Sequence of chain 1.C:
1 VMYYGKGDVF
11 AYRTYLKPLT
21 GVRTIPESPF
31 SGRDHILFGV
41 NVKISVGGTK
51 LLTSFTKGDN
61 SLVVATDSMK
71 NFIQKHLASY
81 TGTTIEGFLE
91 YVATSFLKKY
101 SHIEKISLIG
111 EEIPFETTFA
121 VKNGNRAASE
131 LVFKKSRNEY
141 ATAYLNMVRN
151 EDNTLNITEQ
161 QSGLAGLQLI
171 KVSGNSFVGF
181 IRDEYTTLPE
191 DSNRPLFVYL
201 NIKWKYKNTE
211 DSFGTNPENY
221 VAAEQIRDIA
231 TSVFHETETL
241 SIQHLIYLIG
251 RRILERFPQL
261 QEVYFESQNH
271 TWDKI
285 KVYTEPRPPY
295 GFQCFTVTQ

Binding-site contacts:
Ligand atom N3 contacts residue ASN269 of chain 1.C at 3.5 Å (h-bond).
Ligand atom C4 contacts residue PHE177 of chain 1.C at 3.3 Å (hydrophobic).
Ligand atom O6 contacts residue GLN297 of chain 1.C at 4.1 Å.
Ligand atom O6 contacts residue GLN243 of chain 1.C at 2.9 Å (h-bond).
Ligand atom O2 contacts residue ARG194 of chain 1.C at 2.9 Å (salt-bridge).
Ligand atom N7 contacts residue ALA65 of chain 1.D at 3.5 Å.
Ligand atom N1 contacts residue GLN297 of chain 1.C at 3.9 Å.
Ligand atom N9 contacts residue PHE177 of chain 1.C at 3.4 Å.
Ligand atom N1 contacts residue PHE177 of chain 1.C at 3.7 Å.
Ligand atom O6 contacts residue THR66 of chain 1.D at 3.7 Å.
Ligand atom O2 contacts residue SER241 of chain 1.C at 3.4 Å.
Ligand atom O6 contacts residue PHE177 of chain 1.C at 4.0 Å.
Ligand atom N8 contacts residue THR66 of chain 1.D at 3.4 Å (h-bond).
Ligand atom N8 contacts residue ALA65 of chain 1.D at 3.8 Å.
Ligand atom O2 contacts residue PHE177 of chain 1.C at 4.1 Å.
Ligand atom N8 contacts residue LEU188 of chain 1.C at 3.7 Å.
Ligand atom C5 contacts residue PHE177 of chain 1.C at 3.3 Å (hydrophobic).
Ligand atom N3 contacts residue PHE177 of chain 1.C at 3.8 Å.
Ligand atom C2 contacts residue GLN243 of chain 1.C at 3.7 Å.
Ligand atom N1 contacts residue GLN243 of chain 1.C at 2.9 Å (h-bond).
Ligand atom C2 contacts residue PHE177 of chain 1.C at 3.8 Å (hydrophobic).
Ligand atom N9 contacts residue LEU188 of chain 1.C at 3.9 Å.
Ligand atom N7 contacts residue THR66 of chain 1.D at 2.9 Å (h-bond).
Ligand atom O2 contacts residue ILE242 of chain 1.C at 2.8 Å (h-bond).
Ligand atom C6 contacts residue GLN297 of chain 1.C at 4.1 Å.
Ligand atom C2 contacts residue ARG194 of chain 1.C at 3.6 Å.
Ligand atom C4 contacts residue ARG194 of chain 1.C at 4.0 Å.
Ligand atom O6 contacts residue VAL63 of chain 1.D at 3.9 Å.
Ligand atom C2 contacts residue ASN269 of chain 1.C at 4.1 Å.
Ligand atom C5 contacts residue THR66 of chain 1.D at 4.0 Å.
Ligand atom O6 contacts residue TYR4 of chain 1.D at 3.7 Å.
Ligand atom N7 contacts residue PHE177 of chain 1.C at 3.6 Å.
Ligand atom N3 contacts residue ARG194 of chain 1.C at 3.2 Å (salt-bridge).
Ligand atom O2 contacts residue GLN243 of chain 1.C at 3.6 Å.
Ligand atom N8 contacts residue ASP67 of chain 1.D at 3.9 Å.
Ligand atom C6 contacts residue GLN243 of chain 1.C at 3.7 Å.
Ligand atom C4 contacts residue ASN269 of chain 1.C at 3.9 Å.
Ligand atom N8 contacts residue PHE177 of chain 1.C at 3.5 Å.
Ligand atom C6 contacts residue PHE177 of chain 1.C at 3.5 Å (hydrophobic).
Ligand atom C2 contacts residue ILE242 of chain 1.C at 3.9 Å (hydrophobic).

This small molecule binds to this protein.
Small molecule (SMILES): O=c1[nH]c(=O)c2nn[nH]c2[nH]1

Sequence of chain 1.D:
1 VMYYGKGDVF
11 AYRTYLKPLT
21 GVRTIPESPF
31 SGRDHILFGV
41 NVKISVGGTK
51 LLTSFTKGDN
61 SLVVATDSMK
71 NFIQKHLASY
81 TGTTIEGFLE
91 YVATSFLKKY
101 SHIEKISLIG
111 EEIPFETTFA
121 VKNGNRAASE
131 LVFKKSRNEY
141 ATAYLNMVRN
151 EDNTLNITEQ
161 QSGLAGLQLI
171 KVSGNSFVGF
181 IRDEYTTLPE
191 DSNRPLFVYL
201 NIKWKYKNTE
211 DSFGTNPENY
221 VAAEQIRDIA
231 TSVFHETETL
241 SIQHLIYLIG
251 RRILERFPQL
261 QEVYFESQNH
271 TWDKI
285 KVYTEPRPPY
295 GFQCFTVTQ